Binding-site contacts:
Ligand atom C6 contacts residue LYS61 of chain 1.A at 3.3 Å.
Ligand atom C4 contacts residue LYS61 of chain 1.A at 4.3 Å.
Ligand atom C2 contacts residue ASN62 of chain 1.A at 4.5 Å.
Ligand atom O1 contacts residue ASN62 of chain 1.A at 2.8 Å (h-bond).
Ligand atom C1 contacts residue LYS61 of chain 1.A at 4.1 Å.
Ligand atom O1 contacts residue LYS61 of chain 1.A at 3.8 Å.
Ligand atom C1 contacts residue ASN62 of chain 1.A at 3.8 Å.
Ligand atom O1 contacts residue GLN60 of chain 1.A at 3.9 Å.
Ligand atom C6 contacts residue ASN62 of chain 1.A at 3.9 Å.
Ligand atom C5 contacts residue LYS61 of chain 1.A at 2.9 Å.

Sequence of chain 1.A:
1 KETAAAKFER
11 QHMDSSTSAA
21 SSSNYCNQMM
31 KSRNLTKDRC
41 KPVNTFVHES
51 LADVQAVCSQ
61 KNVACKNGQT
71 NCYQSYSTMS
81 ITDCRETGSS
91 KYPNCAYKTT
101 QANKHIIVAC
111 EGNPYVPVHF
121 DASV

This protein binds this small molecule.
Small molecule (SMILES): O=C1CCCCC1